The protein below binds the small molecule below.
Small molecule (SMILES): CC(=O)N[C@@H]1[C@@H](O)[C@H](O)[C@@H](CO)O[C@H]1O

Sequence of chain 1.B:
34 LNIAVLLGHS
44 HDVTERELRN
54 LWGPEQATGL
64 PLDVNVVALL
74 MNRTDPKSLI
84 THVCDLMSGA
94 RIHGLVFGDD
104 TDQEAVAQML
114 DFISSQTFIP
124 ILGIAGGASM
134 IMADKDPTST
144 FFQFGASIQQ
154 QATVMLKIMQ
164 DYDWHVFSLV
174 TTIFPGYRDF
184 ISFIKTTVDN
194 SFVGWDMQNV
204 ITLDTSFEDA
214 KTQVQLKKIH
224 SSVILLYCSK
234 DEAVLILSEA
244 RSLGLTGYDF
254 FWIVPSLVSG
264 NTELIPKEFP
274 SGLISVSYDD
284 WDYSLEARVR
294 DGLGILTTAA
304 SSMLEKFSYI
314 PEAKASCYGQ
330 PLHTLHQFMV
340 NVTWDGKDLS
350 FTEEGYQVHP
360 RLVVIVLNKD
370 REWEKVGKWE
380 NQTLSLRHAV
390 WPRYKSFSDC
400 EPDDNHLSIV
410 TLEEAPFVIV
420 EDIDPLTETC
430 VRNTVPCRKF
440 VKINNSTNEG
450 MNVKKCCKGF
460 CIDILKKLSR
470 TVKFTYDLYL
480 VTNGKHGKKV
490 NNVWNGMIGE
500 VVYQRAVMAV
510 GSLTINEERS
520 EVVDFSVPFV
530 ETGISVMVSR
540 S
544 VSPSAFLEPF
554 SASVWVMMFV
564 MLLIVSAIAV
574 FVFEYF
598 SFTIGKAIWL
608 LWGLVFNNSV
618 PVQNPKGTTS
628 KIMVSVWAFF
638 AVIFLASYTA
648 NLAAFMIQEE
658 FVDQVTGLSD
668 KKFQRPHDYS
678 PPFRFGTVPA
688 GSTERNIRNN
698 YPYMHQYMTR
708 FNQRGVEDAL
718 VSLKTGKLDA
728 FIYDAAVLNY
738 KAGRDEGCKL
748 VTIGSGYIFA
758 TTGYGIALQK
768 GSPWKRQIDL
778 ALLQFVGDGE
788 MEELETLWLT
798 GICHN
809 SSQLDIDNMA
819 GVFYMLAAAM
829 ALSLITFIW

Binding-site contacts:
Ligand atom C1 contacts residue ILE442 of chain 1.B at 4.3 Å (hydrophobic).
Ligand atom N2 contacts residue ASN443 of chain 1.B at 2.9 Å (h-bond).
Ligand atom N2 contacts residue THR446 of chain 1.B at 4.5 Å.
Ligand atom C7 contacts residue THR446 of chain 1.B at 3.8 Å.
Ligand atom C2 contacts residue ASN443 of chain 1.B at 2.5 Å.
Ligand atom O7 contacts residue THR446 of chain 1.B at 3.4 Å.
Ligand atom C4 contacts residue ASN443 of chain 1.B at 4.3 Å.
Ligand atom C8 contacts residue GLU448 of chain 1.B at 4.4 Å.
Ligand atom O5 contacts residue ASN443 of chain 1.B at 2.4 Å (h-bond).
Ligand atom C1 contacts residue ASN443 of chain 1.B at 1.4 Å.
Ligand atom C5 contacts residue ASN443 of chain 1.B at 3.7 Å.
Ligand atom C3 contacts residue ASN443 of chain 1.B at 3.8 Å.
Ligand atom C8 contacts residue THR446 of chain 1.B at 4.2 Å.
Ligand atom O7 contacts residue ASN443 of chain 1.B at 3.4 Å (h-bond).
Ligand atom C7 contacts residue ASN443 of chain 1.B at 3.5 Å.